Sequence of chain 1.B:
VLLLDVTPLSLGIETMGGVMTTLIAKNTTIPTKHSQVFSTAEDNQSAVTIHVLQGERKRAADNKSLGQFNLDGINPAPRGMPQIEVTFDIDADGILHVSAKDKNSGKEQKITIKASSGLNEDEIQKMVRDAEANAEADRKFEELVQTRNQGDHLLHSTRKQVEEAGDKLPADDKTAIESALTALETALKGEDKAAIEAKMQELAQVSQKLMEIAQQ

Binding-site contacts:
Ligand atom CD1 contacts residue HIS153 of chain 1.B at 3.7 Å.
Ligand atom CD2 contacts residue THR40 of chain 1.B at 3.4 Å.
Ligand atom CG contacts residue PHE38 of chain 1.B at 3.8 Å (hydrophobic).
Ligand atom CG2 contacts residue THR21 of chain 1.B at 3.7 Å.
Ligand atom CD2 contacts residue ILE13 of chain 1.B at 3.6 Å (hydrophobic).
Ligand atom CB contacts residue PHE38 of chain 1.B at 3.6 Å (hydrophobic).
Ligand atom CB contacts residue SER39 of chain 1.B at 3.5 Å.
Ligand atom CA contacts residue SER39 of chain 1.B at 3.4 Å.
Ligand atom CG contacts residue GLY80 of chain 1.B at 3.7 Å.
Ligand atom CB contacts residue ALA41 of chain 1.B at 3.8 Å (hydrophobic).
Ligand atom O contacts residue GLN45 of chain 1.B at 3.7 Å.
Ligand atom CG contacts residue SER39 of chain 1.B at 3.7 Å.
Ligand atom O contacts residue SER39 of chain 1.B at 3.1 Å (h-bond).
Ligand atom O contacts residue ALA41 of chain 1.B at 3.2 Å (h-bond).
Ligand atom N contacts residue THR49 of chain 1.B at 2.9 Å (h-bond).
Ligand atom CZ3 contacts residue ASN70 of chain 1.B at 3.4 Å.
Ligand atom CB contacts residue THR49 of chain 1.B at 3.6 Å.
Ligand atom CE3 contacts residue ALA47 of chain 1.B at 3.5 Å (hydrophobic).
Ligand atom O contacts residue MET16 of chain 1.B at 2.9 Å (h-bond).
Ligand atom CD1 contacts residue THR40 of chain 1.B at 3.8 Å.
Ligand atom CD1 contacts residue PHE38 of chain 1.B at 3.6 Å (hydrophobic).
Ligand atom CB contacts residue GLN45 of chain 1.B at 3.7 Å.
Ligand atom CB contacts residue THR40 of chain 1.B at 3.8 Å.
Ligand atom C contacts residue SER39 of chain 1.B at 3.5 Å.
Ligand atom CE3 contacts residue THR49 of chain 1.B at 3.6 Å.
Ligand atom CB contacts residue ALA47 of chain 1.B at 3.5 Å (hydrophobic).
Ligand atom CG2 contacts residue THR15 of chain 1.B at 3.5 Å.
Ligand atom N contacts residue SER39 of chain 1.B at 2.8 Å (h-bond).
Ligand atom C contacts residue GLN45 of chain 1.B at 3.7 Å.
Ligand atom CG1 contacts residue GLN36 of chain 1.B at 3.8 Å.
Ligand atom CD2 contacts residue GLU14 of chain 1.B at 3.8 Å.
Ligand atom O contacts residue THR15 of chain 1.B at 3.3 Å.
Ligand atom CA contacts residue THR49 of chain 1.B at 3.7 Å.
Ligand atom CD1 contacts residue ILE50 of chain 1.B at 3.7 Å (hydrophobic).
Ligand atom O contacts residue THR49 of chain 1.B at 3.0 Å (h-bond).
Ligand atom CZ3 contacts residue ALA47 of chain 1.B at 3.5 Å (hydrophobic).
Ligand atom O contacts residue PHE38 of chain 1.B at 3.4 Å.
Ligand atom O contacts residue VAL48 of chain 1.B at 3.5 Å.
Ligand atom O contacts residue GLN45 of chain 1.B at 2.9 Å (h-bond).
Ligand atom CB contacts residue VAL48 of chain 1.B at 3.7 Å (hydrophobic).

A small-molecule ligand and the protein it binds are described below.
Small molecule (SMILES): CC[C@H](C)[C@H](NC(=O)[C@@H]1CCCN1C(=O)[C@@H](N)CCCN=C(N)N)C(=O)N[C@@H](CC(C)C)C(=O)N[C@@H](CC(C)C)C(=O)N1CCC[C@H]1C(=O)N[C@@H](CC1=CN=C2CC=CC=C12)C(=O)N[C@@H](CCCN=C(N)N)C(N)=O